This protein binds this small molecule.
Small molecule (SMILES): NCCCC#Cc1cn([C@H]2C[C@H](O)[C@@H](COP(=O)(O)OP(=O)(O)OP(=O)(O)O)O2)c(=O)[nH]c1=O

Binding-site contacts:
Ligand atom O2G contacts residue ARG367 of chain 1.A at 2.9 Å (salt-bridge).
Ligand atom C4' contacts residue FMT1 of chain 1.G at 3.3 Å.
Ligand atom C1' contacts residue GLU323 of chain 1.A at 3.5 Å.
Ligand atom O3G contacts residue TYR319 of chain 1.A at 2.9 Å (h-bond).
Ligand atom O3' contacts residue PHE375 of chain 1.A at 3.3 Å.
Ligand atom O2B contacts residue ILE322 of chain 1.A at 3.5 Å (h-bond).
Ligand atom PA contacts residue MG1 of chain 1.E at 3.4 Å.
Ligand atom O1A contacts residue MG1 of chain 1.E at 2.0 Å.
Ligand atom O3A contacts residue LYS371 of chain 1.A at 3.4 Å (salt-bridge).
Ligand atom C33 contacts residue THR372 of chain 1.A at 3.4 Å.
Ligand atom C5' contacts residue ASP493 of chain 1.A at 3.4 Å.
Ligand atom O1G contacts residue GLN321 of chain 1.A at 3.0 Å (h-bond).
Ligand atom O2A contacts residue LYS371 of chain 1.A at 2.9 Å (salt-bridge).
Ligand atom O1G contacts residue ARG367 of chain 1.A at 3.0 Å (salt-bridge).
Ligand atom O1B contacts residue GLN321 of chain 1.A at 3.1 Å.
Ligand atom O3G contacts residue MG1 of chain 1.E at 2.0 Å.
Ligand atom N34 contacts residue THR372 of chain 1.A at 2.5 Å (h-bond).
Ligand atom O3B contacts residue HIS347 of chain 1.A at 3.5 Å.
Ligand atom O2B contacts residue MG1 of chain 1.E at 2.0 Å.
Ligand atom C2' contacts residue GLU323 of chain 1.A at 3.4 Å.
Ligand atom O3B contacts residue LYS371 of chain 1.A at 3.5 Å (salt-bridge).
Ligand atom O4' contacts residue ARG281 of chain 1.A at 3.2 Å (salt-bridge).
Ligand atom O2B contacts residue ASP493 of chain 1.A at 2.9 Å (salt-bridge).
Ligand atom C2' contacts residue PHE375 of chain 1.A at 3.4 Å (hydrophobic).
Ligand atom PB contacts residue MG1 of chain 1.E at 3.2 Å.
Ligand atom O2B contacts residue GLN321 of chain 1.A at 3.4 Å (h-bond).
Ligand atom O4' contacts residue FMT1 of chain 1.G at 3.2 Å (h-bond).
Ligand atom O1A contacts residue ASP318 of chain 1.A at 3.2 Å (salt-bridge).
Ligand atom O1A contacts residue ASP493 of chain 1.A at 2.8 Å (salt-bridge).
Ligand atom O1B contacts residue PHE375 of chain 1.A at 3.1 Å.
Ligand atom O1A contacts residue MG1 of chain 1.D at 2.5 Å.
Ligand atom O3' contacts residue GLU323 of chain 1.A at 3.1 Å (salt-bridge).
Ligand atom O3G contacts residue ASP318 of chain 1.A at 3.0 Å (salt-bridge).
Ligand atom O3' contacts residue ILE322 of chain 1.A at 3.2 Å.
Ligand atom PG contacts residue MG1 of chain 1.E at 3.4 Å.
Ligand atom O2B contacts residue TYR319 of chain 1.A at 2.9 Å (h-bond).
Ligand atom O2G contacts residue LYS371 of chain 1.A at 2.6 Å (salt-bridge).
Ligand atom O1B contacts residue HIS347 of chain 1.A at 3.1 Å (h-bond).
Ligand atom PA contacts residue MG1 of chain 1.D at 3.4 Å.
Ligand atom O1G contacts residue SER320 of chain 1.A at 3.4 Å.

Sequence of chain 1.A:
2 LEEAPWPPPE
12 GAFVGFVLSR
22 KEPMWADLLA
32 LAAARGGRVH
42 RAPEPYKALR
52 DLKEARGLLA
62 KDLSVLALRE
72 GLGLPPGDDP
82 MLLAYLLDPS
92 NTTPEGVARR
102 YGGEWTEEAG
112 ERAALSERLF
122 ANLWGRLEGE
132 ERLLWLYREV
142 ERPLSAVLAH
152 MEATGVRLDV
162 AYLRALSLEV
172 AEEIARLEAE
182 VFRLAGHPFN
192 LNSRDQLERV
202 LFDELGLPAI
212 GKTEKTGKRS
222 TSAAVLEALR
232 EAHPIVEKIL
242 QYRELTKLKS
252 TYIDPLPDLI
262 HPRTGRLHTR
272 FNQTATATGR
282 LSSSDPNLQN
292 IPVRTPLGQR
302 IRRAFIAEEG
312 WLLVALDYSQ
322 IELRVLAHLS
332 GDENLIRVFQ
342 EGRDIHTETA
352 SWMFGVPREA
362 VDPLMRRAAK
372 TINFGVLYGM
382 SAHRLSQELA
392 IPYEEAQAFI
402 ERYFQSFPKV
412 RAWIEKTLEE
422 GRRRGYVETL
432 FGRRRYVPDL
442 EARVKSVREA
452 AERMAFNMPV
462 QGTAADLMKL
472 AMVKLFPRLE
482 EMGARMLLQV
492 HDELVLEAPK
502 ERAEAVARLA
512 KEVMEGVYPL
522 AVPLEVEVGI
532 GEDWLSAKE